Binding-site contacts:
Ligand atom C1 contacts residue TYR333 of chain 1.A at 3.6 Å (hydrophobic).
Ligand atom C2 contacts residue ASN335 of chain 1.A at 2.4 Å.
Ligand atom C5 contacts residue ASN335 of chain 1.A at 3.7 Å.
Ligand atom C3 contacts residue ASN335 of chain 1.A at 3.8 Å.
Ligand atom C8 contacts residue VAL299 of chain 1.A at 3.8 Å (hydrophobic).
Ligand atom O3 contacts residue TYR333 of chain 1.A at 3.7 Å.
Ligand atom N2 contacts residue ASN335 of chain 1.A at 2.9 Å (h-bond).
Ligand atom C1 contacts residue ASN335 of chain 1.A at 1.4 Å.
Ligand atom C4 contacts residue ASN335 of chain 1.A at 4.2 Å.
Ligand atom C8 contacts residue THR301 of chain 1.A at 4.4 Å.
Ligand atom O7 contacts residue ASN335 of chain 1.A at 3.2 Å (h-bond).
Ligand atom C8 contacts residue TYR333 of chain 1.A at 3.9 Å (hydrophobic).
Ligand atom C2 contacts residue TYR333 of chain 1.A at 3.6 Å (hydrophobic).
Ligand atom C3 contacts residue TYR333 of chain 1.A at 3.4 Å (hydrophobic).
Ligand atom C8 contacts residue ASN335 of chain 1.A at 4.4 Å.
Ligand atom O5 contacts residue THR403 of chain 1.A at 4.1 Å.
Ligand atom O5 contacts residue ASN335 of chain 1.A at 2.4 Å (h-bond).
Ligand atom C7 contacts residue ASN335 of chain 1.A at 3.2 Å.
Ligand atom N2 contacts residue TYR333 of chain 1.A at 2.9 Å (h-bond).
Ligand atom C7 contacts residue TYR333 of chain 1.A at 3.9 Å (hydrophobic).

The protein below binds the small molecule below.
Small molecule (SMILES): CC(=O)N[C@H]1[C@H](O[C@H]2[C@H](O)[C@@H](NC(C)=O)CO[C@@H]2CO)O[C@H](CO)[C@@H](O)[C@@H]1O

Sequence of chain 1.A:
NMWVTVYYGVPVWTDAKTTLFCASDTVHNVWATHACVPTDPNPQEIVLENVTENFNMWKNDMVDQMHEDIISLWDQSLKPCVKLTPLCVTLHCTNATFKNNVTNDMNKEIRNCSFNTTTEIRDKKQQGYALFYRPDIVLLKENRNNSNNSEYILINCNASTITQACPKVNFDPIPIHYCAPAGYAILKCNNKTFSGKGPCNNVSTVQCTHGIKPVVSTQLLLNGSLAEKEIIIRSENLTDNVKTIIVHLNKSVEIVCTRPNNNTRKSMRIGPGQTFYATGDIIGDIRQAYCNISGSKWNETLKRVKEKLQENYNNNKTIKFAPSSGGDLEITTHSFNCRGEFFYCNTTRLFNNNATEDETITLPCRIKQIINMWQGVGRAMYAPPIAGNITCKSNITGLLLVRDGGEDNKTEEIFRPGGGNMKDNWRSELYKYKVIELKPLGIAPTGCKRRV